Sequence of chain 1.J:
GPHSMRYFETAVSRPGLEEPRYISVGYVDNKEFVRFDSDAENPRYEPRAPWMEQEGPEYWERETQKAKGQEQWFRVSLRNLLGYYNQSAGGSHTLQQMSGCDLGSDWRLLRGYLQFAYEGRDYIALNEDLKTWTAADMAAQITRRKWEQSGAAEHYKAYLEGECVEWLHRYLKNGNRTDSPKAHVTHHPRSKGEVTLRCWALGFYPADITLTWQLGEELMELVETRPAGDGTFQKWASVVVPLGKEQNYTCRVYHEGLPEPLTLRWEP

Binding-site contacts:
Ligand atom N contacts residue GLU63 of chain 1.J at 2.7 Å (salt-bridge).
Ligand atom NZ contacts residue GLU163 of chain 1.J at 2.4 Å (salt-bridge).
Ligand atom CE2 contacts residue HIS155 of chain 1.J at 3.4 Å.
Ligand atom O contacts residue TYR84 of chain 1.J at 2.5 Å (h-bond).
Ligand atom N contacts residue TYR156 of chain 1.J at 3.1 Å (h-bond).
Ligand atom CG contacts residue GLU63 of chain 1.J at 3.0 Å.
Ligand atom O contacts residue TRP73 of chain 1.J at 2.8 Å (h-bond).
Ligand atom O contacts residue TYR7 of chain 1.J at 3.4 Å.
Ligand atom CE contacts residue PHE116 of chain 1.J at 3.2 Å (hydrophobic).
Ligand atom CE contacts residue GLU163 of chain 1.J at 3.3 Å.
Ligand atom N contacts residue TYR171 of chain 1.J at 2.9 Å (h-bond).
Ligand atom ND2 contacts residue GLN97 of chain 1.J at 3.1 Å (h-bond).
Ligand atom CD contacts residue GLU163 of chain 1.J at 3.2 Å.
Ligand atom O contacts residue TRP73 of chain 1.J at 3.0 Å (h-bond).
Ligand atom O contacts residue THR143 of chain 1.J at 2.8 Å (h-bond).
Ligand atom OD1 contacts residue GLN97 of chain 1.J at 3.0 Å (h-bond).
Ligand atom CG contacts residue GLN70 of chain 1.J at 3.4 Å.
Ligand atom O contacts residue LYS146 of chain 1.J at 3.0 Å (salt-bridge).
Ligand atom OXT contacts residue LYS146 of chain 1.J at 2.7 Å (salt-bridge).
Ligand atom N contacts residue TYR159 of chain 1.J at 3.4 Å (h-bond).
Ligand atom N contacts residue SER77 of chain 1.J at 3.0 Å (h-bond).
Ligand atom N contacts residue LYS66 of chain 1.J at 3.2 Å (salt-bridge).
Ligand atom OG1 contacts residue LYS146 of chain 1.J at 3.0 Å (salt-bridge).
Ligand atom CB contacts residue TRP73 of chain 1.J at 3.3 Å (hydrophobic).
Ligand atom ND2 contacts residue GLN70 of chain 1.J at 3.1 Å (h-bond).
Ligand atom O contacts residue TRP147 of chain 1.J at 3.4 Å (h-bond).
Ligand atom O contacts residue TRP147 of chain 1.J at 2.9 Å (h-bond).
Ligand atom CD contacts residue TYR159 of chain 1.J at 3.4 Å (hydrophobic).
Ligand atom OD1 contacts residue TRP73 of chain 1.J at 3.1 Å.
Ligand atom CZ contacts residue HIS155 of chain 1.J at 3.3 Å.
Ligand atom OXT contacts residue ASN80 of chain 1.J at 2.6 Å (h-bond).
Ligand atom O contacts residue LYS66 of chain 1.J at 2.2 Å (salt-bridge).
Ligand atom OXT contacts residue TYR84 of chain 1.J at 3.3 Å (h-bond).
Ligand atom C contacts residue TYR84 of chain 1.J at 3.3 Å (hydrophobic).
Ligand atom O contacts residue TYR159 of chain 1.J at 2.9 Å (h-bond).
Ligand atom NZ contacts residue LYS66 of chain 1.J at 2.9 Å (salt-bridge).
Ligand atom C contacts residue LYS66 of chain 1.J at 3.3 Å.
Ligand atom CB contacts residue GLU63 of chain 1.J at 3.4 Å.
Ligand atom N contacts residue TYR7 of chain 1.J at 3.1 Å (h-bond).
Ligand atom N contacts residue GLN70 of chain 1.J at 2.8 Å (h-bond).

A small-molecule ligand and the protein it binds are described below.
Small molecule (SMILES): CSCC[C@H](NC(=O)[C@@H](NC(=O)[C@H](C)NC(=O)[C@H](Cc1ccccc1)NC(=O)[C@H](CC(N)=O)NC(=O)[C@H](CO)NC(=O)[C@@H]1CCCN1C(=O)[C@H](C)NC(=O)[C@@H](N)CCCCN)[C@@H](C)O)C(=O)O